Sequence of chain 1.A:
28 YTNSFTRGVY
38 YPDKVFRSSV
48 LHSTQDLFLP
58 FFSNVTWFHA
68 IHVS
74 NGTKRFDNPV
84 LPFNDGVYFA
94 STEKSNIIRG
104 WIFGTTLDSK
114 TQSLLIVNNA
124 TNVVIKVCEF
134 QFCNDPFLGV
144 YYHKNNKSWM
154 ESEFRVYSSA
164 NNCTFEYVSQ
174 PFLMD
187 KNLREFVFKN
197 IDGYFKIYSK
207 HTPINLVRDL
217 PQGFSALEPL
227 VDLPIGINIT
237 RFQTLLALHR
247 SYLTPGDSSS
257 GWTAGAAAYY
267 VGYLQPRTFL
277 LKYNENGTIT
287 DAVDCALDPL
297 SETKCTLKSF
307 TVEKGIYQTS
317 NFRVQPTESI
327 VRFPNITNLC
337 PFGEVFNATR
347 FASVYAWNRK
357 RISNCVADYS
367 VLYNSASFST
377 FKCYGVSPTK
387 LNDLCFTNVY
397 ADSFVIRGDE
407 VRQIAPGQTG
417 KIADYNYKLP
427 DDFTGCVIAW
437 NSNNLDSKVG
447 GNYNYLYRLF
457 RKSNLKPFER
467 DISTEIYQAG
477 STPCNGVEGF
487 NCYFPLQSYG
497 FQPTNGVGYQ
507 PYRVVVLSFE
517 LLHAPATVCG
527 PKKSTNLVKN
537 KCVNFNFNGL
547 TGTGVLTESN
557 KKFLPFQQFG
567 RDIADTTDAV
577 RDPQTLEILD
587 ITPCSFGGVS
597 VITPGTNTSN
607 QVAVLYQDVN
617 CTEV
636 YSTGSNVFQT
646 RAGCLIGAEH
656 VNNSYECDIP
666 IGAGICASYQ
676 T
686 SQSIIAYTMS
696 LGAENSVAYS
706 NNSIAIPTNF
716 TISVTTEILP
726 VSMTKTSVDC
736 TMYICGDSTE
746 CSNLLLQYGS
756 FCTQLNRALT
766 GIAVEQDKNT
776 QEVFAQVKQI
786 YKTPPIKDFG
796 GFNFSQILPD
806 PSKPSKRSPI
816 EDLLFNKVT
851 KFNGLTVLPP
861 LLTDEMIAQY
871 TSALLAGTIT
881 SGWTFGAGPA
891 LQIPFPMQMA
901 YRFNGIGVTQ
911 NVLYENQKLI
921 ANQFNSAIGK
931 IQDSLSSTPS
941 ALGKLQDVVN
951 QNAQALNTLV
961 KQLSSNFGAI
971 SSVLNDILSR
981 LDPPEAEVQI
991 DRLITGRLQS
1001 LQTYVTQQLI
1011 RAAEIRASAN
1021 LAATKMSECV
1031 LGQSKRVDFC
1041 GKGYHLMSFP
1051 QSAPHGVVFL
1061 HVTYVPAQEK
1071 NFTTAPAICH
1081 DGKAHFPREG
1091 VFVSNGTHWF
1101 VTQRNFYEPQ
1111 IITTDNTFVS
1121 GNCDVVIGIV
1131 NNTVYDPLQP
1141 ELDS

Binding-site contacts:
Ligand atom O7 contacts residue LEU891 of chain 1.C at 4.4 Å.
Ligand atom C8 contacts residue GLN892 of chain 1.C at 3.7 Å.
Ligand atom O7 contacts residue GLN892 of chain 1.C at 2.5 Å (h-bond).
Ligand atom C2 contacts residue ASN1071 of chain 1.A at 2.6 Å.
Ligand atom C5 contacts residue ASN1071 of chain 1.A at 3.4 Å.
Ligand atom C8 contacts residue LEU891 of chain 1.C at 4.5 Å (hydrophobic).
Ligand atom C8 contacts residue ALA890 of chain 1.C at 3.6 Å (hydrophobic).
Ligand atom C7 contacts residue ASN1071 of chain 1.A at 4.2 Å.
Ligand atom O7 contacts residue ALA710 of chain 1.A at 4.5 Å.
Ligand atom C6 contacts residue ASN1071 of chain 1.A at 3.8 Å.
Ligand atom O7 contacts residue ALA890 of chain 1.C at 4.4 Å.
Ligand atom C7 contacts residue ALA703 of chain 1.A at 4.5 Å (hydrophobic).
Ligand atom O6 contacts residue ASN1071 of chain 1.A at 4.3 Å.
Ligand atom N2 contacts residue GLN892 of chain 1.C at 3.3 Å (h-bond).
Ligand atom O7 contacts residue ALA703 of chain 1.A at 3.9 Å.
Ligand atom C3 contacts residue ASN1071 of chain 1.A at 3.9 Å.
Ligand atom C1 contacts residue ASN1071 of chain 1.A at 1.5 Å.
Ligand atom C7 contacts residue GLN892 of chain 1.C at 2.9 Å.
Ligand atom N2 contacts residue ASN1071 of chain 1.A at 3.2 Å (h-bond).
Ligand atom C4 contacts residue ASN1071 of chain 1.A at 4.3 Å.
Ligand atom O7 contacts residue VAL702 of chain 1.A at 3.4 Å.
Ligand atom O5 contacts residue ASN1071 of chain 1.A at 2.3 Å (h-bond).
Ligand atom C8 contacts residue GLU1069 of chain 1.A at 4.3 Å.
Ligand atom C2 contacts residue GLN892 of chain 1.C at 4.4 Å.
Ligand atom C7 contacts residue ALA710 of chain 1.A at 4.2 Å (hydrophobic).
Ligand atom N2 contacts residue ALA703 of chain 1.A at 4.0 Å.
Ligand atom C7 contacts residue VAL702 of chain 1.A at 4.4 Å (hydrophobic).
Ligand atom C8 contacts residue ALA710 of chain 1.A at 3.9 Å (hydrophobic).

Sequence of chain 1.C:
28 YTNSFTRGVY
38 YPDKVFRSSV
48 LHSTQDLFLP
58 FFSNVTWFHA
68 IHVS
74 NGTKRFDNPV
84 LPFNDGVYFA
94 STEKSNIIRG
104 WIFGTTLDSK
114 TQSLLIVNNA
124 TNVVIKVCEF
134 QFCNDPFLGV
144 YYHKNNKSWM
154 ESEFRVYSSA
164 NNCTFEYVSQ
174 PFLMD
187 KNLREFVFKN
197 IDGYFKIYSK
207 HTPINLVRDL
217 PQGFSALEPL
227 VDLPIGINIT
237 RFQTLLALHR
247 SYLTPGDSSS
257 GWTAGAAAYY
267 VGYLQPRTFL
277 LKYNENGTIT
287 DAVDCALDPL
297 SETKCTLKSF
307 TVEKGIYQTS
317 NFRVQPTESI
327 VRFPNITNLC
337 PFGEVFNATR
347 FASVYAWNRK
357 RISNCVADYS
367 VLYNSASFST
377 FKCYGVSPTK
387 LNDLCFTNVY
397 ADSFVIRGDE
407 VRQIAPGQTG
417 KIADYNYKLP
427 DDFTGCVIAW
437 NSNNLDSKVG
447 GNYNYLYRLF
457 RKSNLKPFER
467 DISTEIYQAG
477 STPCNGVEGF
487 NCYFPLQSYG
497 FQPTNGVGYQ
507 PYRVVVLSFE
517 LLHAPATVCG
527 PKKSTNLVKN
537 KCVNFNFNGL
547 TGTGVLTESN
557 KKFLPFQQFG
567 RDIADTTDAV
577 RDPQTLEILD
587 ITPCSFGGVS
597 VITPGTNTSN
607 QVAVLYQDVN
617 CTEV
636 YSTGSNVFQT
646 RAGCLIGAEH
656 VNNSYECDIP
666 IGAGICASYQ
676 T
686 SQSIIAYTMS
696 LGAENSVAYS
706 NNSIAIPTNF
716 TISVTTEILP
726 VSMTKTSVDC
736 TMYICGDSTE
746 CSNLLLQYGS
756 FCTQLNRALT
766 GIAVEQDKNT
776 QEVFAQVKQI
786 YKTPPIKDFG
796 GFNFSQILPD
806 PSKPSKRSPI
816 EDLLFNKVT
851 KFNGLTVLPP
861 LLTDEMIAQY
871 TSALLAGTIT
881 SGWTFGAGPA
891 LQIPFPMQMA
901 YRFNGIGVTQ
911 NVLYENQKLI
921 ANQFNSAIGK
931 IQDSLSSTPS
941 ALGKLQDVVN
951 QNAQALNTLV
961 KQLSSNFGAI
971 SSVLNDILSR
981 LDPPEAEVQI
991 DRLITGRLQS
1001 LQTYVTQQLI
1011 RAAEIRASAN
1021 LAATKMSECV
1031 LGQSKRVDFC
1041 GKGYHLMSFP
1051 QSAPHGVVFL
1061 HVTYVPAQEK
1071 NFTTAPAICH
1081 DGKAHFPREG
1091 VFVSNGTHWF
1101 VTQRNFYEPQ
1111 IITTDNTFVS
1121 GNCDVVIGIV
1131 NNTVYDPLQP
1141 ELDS

The small molecule below binds the protein below.
Small molecule (SMILES): CC(=O)N[C@@H]1[C@@H](O)[C@H](O)[C@@H](CO)O[C@H]1O